The small molecule below binds the protein below.
Small molecule (SMILES): CC(=O)N[C@@H]1[C@@H](O)[C@H](O)[C@@H](CO)O[C@H]1O

Sequence of chain 1.A:
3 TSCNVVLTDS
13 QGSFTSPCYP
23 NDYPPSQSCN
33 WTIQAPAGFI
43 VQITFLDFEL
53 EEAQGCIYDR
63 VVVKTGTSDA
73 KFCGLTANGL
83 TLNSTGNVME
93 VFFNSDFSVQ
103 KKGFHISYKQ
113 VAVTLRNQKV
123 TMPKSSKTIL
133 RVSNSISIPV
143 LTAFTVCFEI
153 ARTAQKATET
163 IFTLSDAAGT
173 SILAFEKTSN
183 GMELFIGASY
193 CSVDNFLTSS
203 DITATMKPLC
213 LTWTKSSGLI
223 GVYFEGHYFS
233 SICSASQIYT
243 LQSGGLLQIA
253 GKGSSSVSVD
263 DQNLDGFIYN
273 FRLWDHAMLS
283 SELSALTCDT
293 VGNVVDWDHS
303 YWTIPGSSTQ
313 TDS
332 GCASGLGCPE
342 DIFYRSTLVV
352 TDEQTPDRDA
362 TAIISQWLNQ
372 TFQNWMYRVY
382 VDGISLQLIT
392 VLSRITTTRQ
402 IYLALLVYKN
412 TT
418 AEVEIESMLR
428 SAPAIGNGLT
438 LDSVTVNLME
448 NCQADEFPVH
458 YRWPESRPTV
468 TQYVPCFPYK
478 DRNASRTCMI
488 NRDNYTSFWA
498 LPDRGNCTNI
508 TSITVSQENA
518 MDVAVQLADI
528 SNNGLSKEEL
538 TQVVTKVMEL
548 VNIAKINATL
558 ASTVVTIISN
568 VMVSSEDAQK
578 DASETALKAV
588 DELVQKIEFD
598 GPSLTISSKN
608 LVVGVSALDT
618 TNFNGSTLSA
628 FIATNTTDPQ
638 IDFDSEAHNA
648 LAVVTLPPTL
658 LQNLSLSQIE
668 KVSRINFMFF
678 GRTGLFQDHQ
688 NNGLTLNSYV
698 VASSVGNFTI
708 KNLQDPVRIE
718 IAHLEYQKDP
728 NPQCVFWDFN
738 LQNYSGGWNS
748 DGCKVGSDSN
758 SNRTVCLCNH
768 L

Binding-site contacts:
Ligand atom C7 contacts residue ASN480 of chain 1.A at 4.0 Å.
Ligand atom C7 contacts residue ASN503 of chain 1.A at 3.5 Å.
Ligand atom N2 contacts residue ASP500 of chain 1.A at 4.1 Å.
Ligand atom C1 contacts residue ASN503 of chain 1.A at 1.4 Å.
Ligand atom C4 contacts residue ASN503 of chain 1.A at 4.3 Å.
Ligand atom C6 contacts residue ARG479 of chain 1.A at 3.7 Å.
Ligand atom C8 contacts residue ALA481 of chain 1.A at 4.3 Å (hydrophobic).
Ligand atom C5 contacts residue ARG479 of chain 1.A at 4.1 Å.
Ligand atom O7 contacts residue ASN503 of chain 1.A at 3.8 Å.
Ligand atom O6 contacts residue ARG479 of chain 1.A at 2.6 Å (salt-bridge).
Ligand atom C1 contacts residue ARG479 of chain 1.A at 4.3 Å.
Ligand atom O5 contacts residue ASN503 of chain 1.A at 2.4 Å (h-bond).
Ligand atom O5 contacts residue ARG479 of chain 1.A at 3.3 Å (salt-bridge).
Ligand atom O7 contacts residue ASN480 of chain 1.A at 3.9 Å.
Ligand atom C8 contacts residue ASP500 of chain 1.A at 3.3 Å.
Ligand atom C2 contacts residue ASN503 of chain 1.A at 2.4 Å.
Ligand atom N2 contacts residue ASN503 of chain 1.A at 2.9 Å (h-bond).
Ligand atom C3 contacts residue ASN503 of chain 1.A at 3.8 Å.
Ligand atom C8 contacts residue SER482 of chain 1.A at 3.6 Å.
Ligand atom C8 contacts residue ASN480 of chain 1.A at 4.0 Å.
Ligand atom C7 contacts residue ASP500 of chain 1.A at 4.3 Å.
Ligand atom O7 contacts residue NAG1 of chain 1.N at 3.4 Å (h-bond).
Ligand atom C5 contacts residue ASN503 of chain 1.A at 3.7 Å.
Ligand atom O7 contacts residue TYR470 of chain 1.A at 4.3 Å.